Sequence of chain 1.A:
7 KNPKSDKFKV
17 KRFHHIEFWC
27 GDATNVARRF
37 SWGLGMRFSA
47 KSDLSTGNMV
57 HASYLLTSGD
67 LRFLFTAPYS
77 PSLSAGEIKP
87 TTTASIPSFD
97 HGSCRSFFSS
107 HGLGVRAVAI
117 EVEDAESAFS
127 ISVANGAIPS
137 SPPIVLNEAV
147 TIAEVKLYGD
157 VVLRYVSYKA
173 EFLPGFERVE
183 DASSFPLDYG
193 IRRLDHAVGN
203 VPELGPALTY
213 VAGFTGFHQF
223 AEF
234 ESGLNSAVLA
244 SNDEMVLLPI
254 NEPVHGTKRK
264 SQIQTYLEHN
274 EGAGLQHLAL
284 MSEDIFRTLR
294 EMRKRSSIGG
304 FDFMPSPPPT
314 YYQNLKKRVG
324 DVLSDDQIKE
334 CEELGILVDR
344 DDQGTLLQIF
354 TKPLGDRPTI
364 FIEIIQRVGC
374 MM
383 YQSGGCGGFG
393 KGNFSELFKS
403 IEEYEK

This protein binds this small molecule.
Small molecule (SMILES): Cc1c(C(=O)C2=C(O)CCCC2=O)ccc2c1c(=O)n(C1CCCC1)c(=O)n2C

Binding-site contacts:
Ligand atom C12 contacts residue CO1 of chain 1.B at 3.0 Å.
Ligand atom C3 contacts residue PHE353 of chain 1.A at 3.6 Å (hydrophobic).
Ligand atom C28 contacts residue MET307 of chain 1.A at 3.6 Å (hydrophobic).
Ligand atom C6 contacts residue PHE353 of chain 1.A at 3.2 Å (hydrophobic).
Ligand atom C22 contacts residue ASN254 of chain 1.A at 3.4 Å.
Ligand atom O14 contacts residue GLU366 of chain 1.A at 3.0 Å (salt-bridge).
Ligand atom C4 contacts residue PHE396 of chain 1.A at 3.6 Å (hydrophobic).
Ligand atom O16 contacts residue LEU399 of chain 1.A at 3.7 Å.
Ligand atom C22 contacts residue SER239 of chain 1.A at 3.5 Å.
Ligand atom C5 contacts residue PHE353 of chain 1.A at 3.2 Å (hydrophobic).
Ligand atom C19 contacts residue HIS280 of chain 1.A at 3.7 Å.
Ligand atom N7 contacts residue PHE353 of chain 1.A at 3.7 Å.
Ligand atom O13 contacts residue PHE364 of chain 1.A at 3.5 Å.
Ligand atom C4 contacts residue PHE353 of chain 1.A at 3.3 Å (hydrophobic).
Ligand atom C11 contacts residue PHE353 of chain 1.A at 3.7 Å (hydrophobic).
Ligand atom O24 contacts residue HIS198 of chain 1.A at 2.9 Å (h-bond).
Ligand atom C19 contacts residue CO1 of chain 1.B at 3.2 Å.
Ligand atom O14 contacts residue PHE391 of chain 1.A at 3.7 Å.
Ligand atom C2 contacts residue GLY392 of chain 1.A at 3.7 Å.
Ligand atom C21 contacts residue SER239 of chain 1.A at 3.4 Å.
Ligand atom C1 contacts residue PHE353 of chain 1.A at 3.3 Å (hydrophobic).
Ligand atom C11 contacts residue HIS280 of chain 1.A at 3.4 Å.
Ligand atom O14 contacts residue PHE353 of chain 1.A at 3.7 Å.
Ligand atom C20 contacts residue PRO252 of chain 1.A at 3.5 Å (hydrophobic).
Ligand atom C12 contacts residue PHE391 of chain 1.A at 3.6 Å (hydrophobic).
Ligand atom C2 contacts residue PHE391 of chain 1.A at 3.1 Å (hydrophobic).
Ligand atom O14 contacts residue HIS280 of chain 1.A at 2.9 Å (h-bond).
Ligand atom C3 contacts residue GLY392 of chain 1.A at 3.4 Å.
Ligand atom C5 contacts residue PHE396 of chain 1.A at 3.7 Å (hydrophobic).
Ligand atom C12 contacts residue HIS280 of chain 1.A at 3.6 Å.
Ligand atom O24 contacts residue HIS280 of chain 1.A at 3.1 Å (h-bond).
Ligand atom C8 contacts residue PHE396 of chain 1.A at 3.7 Å (hydrophobic).
Ligand atom C18 contacts residue CO1 of chain 1.B at 3.6 Å.
Ligand atom C2 contacts residue PHE353 of chain 1.A at 3.5 Å (hydrophobic).
Ligand atom O14 contacts residue CO1 of chain 1.B at 1.9 Å.
Ligand atom O24 contacts residue CO1 of chain 1.B at 2.0 Å.
Ligand atom O25 contacts residue PHE396 of chain 1.A at 3.5 Å.
Ligand atom O24 contacts residue PHE391 of chain 1.A at 3.7 Å.
Ligand atom N7 contacts residue PHE396 of chain 1.A at 3.6 Å.
Ligand atom C20 contacts residue PHE391 of chain 1.A at 3.6 Å (hydrophobic).